Sequence of chain 28.H:
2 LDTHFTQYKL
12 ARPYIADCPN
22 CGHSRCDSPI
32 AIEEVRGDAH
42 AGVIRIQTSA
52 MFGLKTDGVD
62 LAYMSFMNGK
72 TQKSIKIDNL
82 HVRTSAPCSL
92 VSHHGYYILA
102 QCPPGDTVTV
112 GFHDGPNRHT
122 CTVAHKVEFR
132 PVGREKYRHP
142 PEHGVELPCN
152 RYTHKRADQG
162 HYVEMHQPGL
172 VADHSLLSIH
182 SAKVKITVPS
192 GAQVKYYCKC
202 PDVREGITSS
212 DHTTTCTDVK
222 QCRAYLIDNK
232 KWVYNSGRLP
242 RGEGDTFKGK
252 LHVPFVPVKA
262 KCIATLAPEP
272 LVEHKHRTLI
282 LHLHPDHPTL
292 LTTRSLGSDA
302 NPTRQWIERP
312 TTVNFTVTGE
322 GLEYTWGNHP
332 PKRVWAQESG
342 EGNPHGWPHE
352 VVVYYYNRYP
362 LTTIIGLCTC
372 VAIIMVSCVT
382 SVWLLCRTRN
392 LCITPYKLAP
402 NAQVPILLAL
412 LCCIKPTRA

The protein below binds the small molecule below.
Small molecule (SMILES): O=C(O)[C@@H]1O[C@H](O[C@H]2[C@@H](OS(=O)(=O)O)O[C@@H](O)[C@H](NS(=O)(=O)O)[C@H]2O)[C@@H](OS(=O)(=O)O)[C@H](O)[C@@H]1O

Binding-site contacts:
Ligand atom C5 contacts residue LEU62 of chain 28.H at 3.8 Å (hydrophobic).
Ligand atom O6A contacts residue HIS94 of chain 28.H at 3.2 Å (h-bond).
Ligand atom OAH contacts residue ARG157 of chain 28.H at 3.1 Å (salt-bridge).
Ligand atom O6A contacts residue HIS155 of chain 28.H at 3.8 Å.
Ligand atom C4 contacts residue LYS156 of chain 28.H at 4.0 Å.
Ligand atom OAF contacts residue ARG157 of chain 28.H at 2.8 Å (salt-bridge).
Ligand atom OAF contacts residue THR4 of chain 28.H at 2.9 Å (h-bond).
Ligand atom O4 contacts residue LYS156 of chain 28.H at 3.5 Å.
Ligand atom SAG contacts residue ARG157 of chain 28.H at 3.6 Å (salt-bridge).
Ligand atom SAG contacts residue THR4 of chain 28.H at 3.9 Å.
Ligand atom C3 contacts residue ALA158 of chain 28.H at 4.0 Å (hydrophobic).
Ligand atom O5 contacts residue ARG157 of chain 28.H at 3.8 Å.
Ligand atom OBI contacts residue LYS156 of chain 28.H at 4.0 Å.
Ligand atom OAH contacts residue ASP3 of chain 28.H at 4.0 Å.
Ligand atom C6 contacts residue SER93 of chain 28.H at 4.0 Å.
Ligand atom O6B contacts residue LEU62 of chain 28.H at 4.0 Å.
Ligand atom C5 contacts residue HIS155 of chain 28.H at 4.0 Å.
Ligand atom C3 contacts residue ARG157 of chain 28.H at 3.7 Å.
Ligand atom O4 contacts residue HIS155 of chain 28.H at 3.5 Å (h-bond).
Ligand atom O6B contacts residue LYS156 of chain 28.H at 3.3 Å.
Ligand atom O3 contacts residue ALA158 of chain 28.H at 3.0 Å (h-bond).
Ligand atom C6 contacts residue LEU62 of chain 28.H at 3.5 Å (hydrophobic).
Ligand atom OAH contacts residue THR4 of chain 28.H at 3.7 Å.
Ligand atom C6 contacts residue HIS94 of chain 28.H at 3.9 Å.
Ligand atom C3 contacts residue LYS156 of chain 28.H at 4.0 Å.
Ligand atom O6A contacts residue SER93 of chain 28.H at 3.2 Å.
Ligand atom O6A contacts residue LEU62 of chain 28.H at 3.4 Å.
Ligand atom O6B contacts residue HIS155 of chain 28.H at 3.3 Å (h-bond).
Ligand atom OAF contacts residue ALA158 of chain 28.H at 3.3 Å.
Ligand atom O4 contacts residue SER93 of chain 28.H at 3.0 Å (h-bond).
Ligand atom O5 contacts residue HIS155 of chain 28.H at 3.6 Å.
Ligand atom O6B contacts residue HIS94 of chain 28.H at 4.0 Å.
Ligand atom C2 contacts residue ALA158 of chain 28.H at 3.7 Å (hydrophobic).
Ligand atom O6B contacts residue ARG157 of chain 28.H at 3.3 Å (salt-bridge).
Ligand atom O3 contacts residue ARG157 of chain 28.H at 3.3 Å (salt-bridge).
Ligand atom C6 contacts residue HIS155 of chain 28.H at 3.4 Å.
Ligand atom O5 contacts residue LYS156 of chain 28.H at 3.4 Å.
Ligand atom O5B contacts residue LYS156 of chain 28.H at 3.3 Å.
Ligand atom O3 contacts residue LYS156 of chain 28.H at 3.0 Å.
Ligand atom OAH contacts residue LEU2 of chain 28.H at 2.8 Å (h-bond).